A small-molecule ligand and the protein it binds are described below.
Small molecule (SMILES): COc1ccc(Cc2cc(-c3sc(C)nc3C)[nH]n2)cc1

Binding-site contacts:
Ligand atom C10 contacts residue GLU89 of chain 1.U at 3.9 Å.
Ligand atom C15 contacts residue HIS141 of chain 1.U at 3.8 Å.
Ligand atom C19 contacts residue SER118 of chain 1.U at 3.4 Å.
Ligand atom C14 contacts residue SER118 of chain 1.U at 4.0 Å.
Ligand atom C14 contacts residue GLY116 of chain 1.U at 3.8 Å.
Ligand atom C07 contacts residue TRP142 of chain 1.U at 3.8 Å (hydrophobic).
Ligand atom C14 contacts residue ILE90 of chain 1.U at 3.8 Å (hydrophobic).
Ligand atom C19 contacts residue ARG145 of chain 1.U at 3.6 Å.
Ligand atom N06 contacts residue GLU89 of chain 1.U at 3.4 Å (salt-bridge).
Ligand atom C01 contacts residue HIS141 of chain 1.U at 3.5 Å.
Ligand atom S05 contacts residue TRP142 of chain 1.U at 3.4 Å.
Ligand atom C09 contacts residue ILE90 of chain 1.U at 3.7 Å (hydrophobic).
Ligand atom C01 contacts residue ILE90 of chain 1.U at 3.6 Å (hydrophobic).
Ligand atom C18 contacts residue HIS141 of chain 1.U at 4.0 Å.
Ligand atom C18 contacts residue TRP142 of chain 1.U at 3.8 Å (hydrophobic).
Ligand atom C09 contacts residue SER118 of chain 1.U at 3.8 Å.
Ligand atom C17 contacts residue TRP142 of chain 1.U at 4.0 Å (hydrophobic).
Ligand atom C14 contacts residue MET88 of chain 1.U at 3.9 Å (hydrophobic).
Ligand atom C19 contacts residue GLN119 of chain 1.U at 3.3 Å.
Ligand atom N03 contacts residue SER118 of chain 1.U at 3.0 Å (h-bond).
Ligand atom C13 contacts residue TRP142 of chain 1.U at 3.8 Å (hydrophobic).
Ligand atom N06 contacts residue GLY65 of chain 1.U at 3.7 Å.
Ligand atom C04 contacts residue ILE90 of chain 1.U at 3.8 Å (hydrophobic).
Ligand atom C19 contacts residue TRP142 of chain 1.U at 3.8 Å (hydrophobic).
Ligand atom N08 contacts residue ILE90 of chain 1.U at 4.0 Å.
Ligand atom N03 contacts residue ILE90 of chain 1.U at 4.0 Å.
Ligand atom C15 contacts residue ASP140 of chain 1.U at 3.9 Å.
Ligand atom C21 contacts residue TRP142 of chain 1.U at 3.9 Å (hydrophobic).
Ligand atom C10 contacts residue GLY65 of chain 1.U at 4.0 Å.
Ligand atom N08 contacts residue GLU89 of chain 1.U at 2.8 Å (salt-bridge).
Ligand atom C07 contacts residue HIS141 of chain 1.U at 3.5 Å.
Ligand atom C02 contacts residue ILE90 of chain 1.U at 3.7 Å (hydrophobic).
Ligand atom C04 contacts residue SER118 of chain 1.U at 3.9 Å.
Ligand atom S05 contacts residue HIS141 of chain 1.U at 4.0 Å.
Ligand atom S05 contacts residue ILE90 of chain 1.U at 3.7 Å.
Ligand atom C04 contacts residue HIS141 of chain 1.U at 4.0 Å.
Ligand atom N06 contacts residue ILE90 of chain 1.U at 3.2 Å (h-bond).
Ligand atom C02 contacts residue HIS141 of chain 1.U at 3.6 Å.
Ligand atom N08 contacts residue GLY65 of chain 1.U at 3.5 Å.
Ligand atom N03 contacts residue ALA117 of chain 1.U at 3.9 Å.

Sequence of chain 1.U:
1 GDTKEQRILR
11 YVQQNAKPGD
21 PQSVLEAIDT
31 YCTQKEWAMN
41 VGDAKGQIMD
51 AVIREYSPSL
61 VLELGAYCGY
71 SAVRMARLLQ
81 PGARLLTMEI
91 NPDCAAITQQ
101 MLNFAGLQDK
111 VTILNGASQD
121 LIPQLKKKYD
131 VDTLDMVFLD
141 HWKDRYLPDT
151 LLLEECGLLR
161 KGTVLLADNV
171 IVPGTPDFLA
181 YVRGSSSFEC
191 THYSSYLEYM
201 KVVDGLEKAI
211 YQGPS